A protein and the small-molecule ligand that binds it are described below.
Small molecule (SMILES): CC(=O)N[C@@H]1[C@@H](O)[C@H](O)[C@@H](CO)O[C@H]1O

Sequence of chain 1.A:
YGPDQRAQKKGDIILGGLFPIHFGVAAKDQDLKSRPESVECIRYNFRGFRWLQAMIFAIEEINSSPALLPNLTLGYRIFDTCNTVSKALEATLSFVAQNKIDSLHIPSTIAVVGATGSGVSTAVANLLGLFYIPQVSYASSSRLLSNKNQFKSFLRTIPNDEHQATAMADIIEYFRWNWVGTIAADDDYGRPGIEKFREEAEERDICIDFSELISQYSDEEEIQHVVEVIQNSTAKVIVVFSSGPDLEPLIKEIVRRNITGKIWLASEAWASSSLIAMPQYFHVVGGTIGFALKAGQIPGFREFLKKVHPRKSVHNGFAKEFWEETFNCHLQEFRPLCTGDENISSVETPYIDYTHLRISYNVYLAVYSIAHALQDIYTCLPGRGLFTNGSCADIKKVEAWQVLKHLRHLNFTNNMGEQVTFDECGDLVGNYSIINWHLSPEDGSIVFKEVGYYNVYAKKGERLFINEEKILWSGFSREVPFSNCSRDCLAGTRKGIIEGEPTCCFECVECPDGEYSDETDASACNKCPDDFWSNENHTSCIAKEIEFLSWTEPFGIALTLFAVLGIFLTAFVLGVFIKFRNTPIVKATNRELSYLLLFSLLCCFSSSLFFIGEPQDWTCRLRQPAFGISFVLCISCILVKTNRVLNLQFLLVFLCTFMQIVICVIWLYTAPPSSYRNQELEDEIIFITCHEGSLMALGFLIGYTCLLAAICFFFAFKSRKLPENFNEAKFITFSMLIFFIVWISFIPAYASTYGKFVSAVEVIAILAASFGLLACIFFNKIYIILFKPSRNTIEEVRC

Binding-site contacts:
Ligand atom C7 contacts residue ASN460 of chain 1.A at 3.6 Å.
Ligand atom C8 contacts residue THR470 of chain 1.A at 4.3 Å.
Ligand atom O7 contacts residue ASN460 of chain 1.A at 3.8 Å.
Ligand atom N2 contacts residue ASN460 of chain 1.A at 2.9 Å (h-bond).
Ligand atom O5 contacts residue ASN460 of chain 1.A at 2.4 Å (h-bond).
Ligand atom O6 contacts residue GLN468 of chain 1.A at 3.9 Å.
Ligand atom C1 contacts residue GLN468 of chain 1.A at 3.5 Å.
Ligand atom O5 contacts residue GLN468 of chain 1.A at 3.5 Å (h-bond).
Ligand atom C5 contacts residue GLN468 of chain 1.A at 3.9 Å.
Ligand atom C2 contacts residue ASN460 of chain 1.A at 2.5 Å.
Ligand atom C1 contacts residue ASN460 of chain 1.A at 1.4 Å.
Ligand atom C5 contacts residue ASN460 of chain 1.A at 3.7 Å.
Ligand atom C3 contacts residue ASN460 of chain 1.A at 3.8 Å.
Ligand atom C4 contacts residue ASN460 of chain 1.A at 4.2 Å.